A protein and the small-molecule ligand that binds it are described below.
Small molecule (SMILES): CC(C)CCC[C@@H](C)[C@H]1CC[C@H]2[C@@H]3CC=C4C[C@@H](O)CC[C@]4(C)[C@H]3CC[C@]12C

Binding-site contacts:
Ligand atom C11 contacts residue VAL633 of chain 1.B at 4.4 Å (hydrophobic).
Ligand atom C25 contacts residue PHE587 of chain 1.B at 4.4 Å (hydrophobic).
Ligand atom C16 contacts residue PHE632 of chain 1.B at 3.4 Å (hydrophobic).
Ligand atom C17 contacts residue TYR580 of chain 1.B at 4.3 Å (hydrophobic).
Ligand atom C27 contacts residue PHE587 of chain 1.B at 3.6 Å (hydrophobic).
Ligand atom C9 contacts residue VAL633 of chain 1.B at 4.2 Å (hydrophobic).
Ligand atom C22 contacts residue PHE632 of chain 1.B at 4.3 Å (hydrophobic).
Ligand atom C15 contacts residue PHE632 of chain 1.B at 4.0 Å (hydrophobic).
Ligand atom C26 contacts residue ALA625 of chain 1.B at 4.3 Å (hydrophobic).
Ligand atom C16 contacts residue TYR580 of chain 1.B at 2.9 Å (hydrophobic).
Ligand atom C15 contacts residue TYR580 of chain 1.B at 2.3 Å (hydrophobic).
Ligand atom C14 contacts residue TYR580 of chain 1.B at 3.6 Å (hydrophobic).
Ligand atom C8 contacts residue TYR580 of chain 1.B at 4.1 Å (hydrophobic).
Ligand atom C14 contacts residue PHE632 of chain 1.B at 4.1 Å (hydrophobic).
Ligand atom C7 contacts residue TYR580 of chain 1.B at 3.3 Å (hydrophobic).
Ligand atom C24 contacts residue ALA583 of chain 1.B at 4.4 Å (hydrophobic).
Ligand atom C27 contacts residue ALA583 of chain 1.B at 3.9 Å (hydrophobic).
Ligand atom C25 contacts residue ALA625 of chain 1.B at 4.0 Å (hydrophobic).
Ligand atom C23 contacts residue VAL584 of chain 1.B at 4.4 Å (hydrophobic).
Ligand atom C17 contacts residue PHE632 of chain 1.B at 3.8 Å (hydrophobic).
Ligand atom C21 contacts residue THR629 of chain 1.B at 4.2 Å.
Ligand atom C1 contacts residue VAL633 of chain 1.B at 3.9 Å (hydrophobic).

Sequence of chain 1.B:
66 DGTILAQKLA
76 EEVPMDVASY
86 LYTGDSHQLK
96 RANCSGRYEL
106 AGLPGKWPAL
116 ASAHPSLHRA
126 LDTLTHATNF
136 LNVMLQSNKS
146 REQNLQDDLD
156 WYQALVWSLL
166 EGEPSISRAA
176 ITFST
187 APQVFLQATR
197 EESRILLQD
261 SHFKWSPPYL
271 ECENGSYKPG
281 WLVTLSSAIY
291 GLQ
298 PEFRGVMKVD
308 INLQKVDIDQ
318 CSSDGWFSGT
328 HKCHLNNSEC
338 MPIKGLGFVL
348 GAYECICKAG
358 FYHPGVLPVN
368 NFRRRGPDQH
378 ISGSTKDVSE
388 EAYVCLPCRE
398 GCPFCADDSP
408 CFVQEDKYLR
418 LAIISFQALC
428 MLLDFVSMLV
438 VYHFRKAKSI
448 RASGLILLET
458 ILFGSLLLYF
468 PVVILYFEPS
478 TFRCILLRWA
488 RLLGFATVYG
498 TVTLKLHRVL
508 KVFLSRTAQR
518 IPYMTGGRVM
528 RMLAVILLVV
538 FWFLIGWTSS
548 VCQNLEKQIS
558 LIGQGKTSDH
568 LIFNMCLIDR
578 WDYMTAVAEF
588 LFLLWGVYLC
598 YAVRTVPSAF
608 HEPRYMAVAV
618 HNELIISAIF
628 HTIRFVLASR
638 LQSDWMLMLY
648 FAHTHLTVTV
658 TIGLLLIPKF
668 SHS